Sequence of chain 1.E:
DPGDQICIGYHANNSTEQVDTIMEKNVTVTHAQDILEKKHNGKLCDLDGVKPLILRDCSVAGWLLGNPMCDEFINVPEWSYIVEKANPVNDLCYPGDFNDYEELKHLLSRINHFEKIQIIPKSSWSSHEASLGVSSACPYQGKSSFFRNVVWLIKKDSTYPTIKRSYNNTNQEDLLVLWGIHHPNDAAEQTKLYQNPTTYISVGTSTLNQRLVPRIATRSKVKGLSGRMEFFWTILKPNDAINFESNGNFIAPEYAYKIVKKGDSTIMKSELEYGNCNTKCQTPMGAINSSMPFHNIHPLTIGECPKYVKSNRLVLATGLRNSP

This small molecule binds to this protein.
Small molecule (SMILES): CC(=O)N[C@H]1[C@H](O[C@H]2[C@H](O)[C@@H](NC(C)=O)CO[C@@H]2CO)O[C@H](CO)[C@@H](O[C@@H]2O[C@H](CO)[C@@H](O)[C@H](O)[C@@H]2O)[C@@H]1O

Sequence of chain 1.A:
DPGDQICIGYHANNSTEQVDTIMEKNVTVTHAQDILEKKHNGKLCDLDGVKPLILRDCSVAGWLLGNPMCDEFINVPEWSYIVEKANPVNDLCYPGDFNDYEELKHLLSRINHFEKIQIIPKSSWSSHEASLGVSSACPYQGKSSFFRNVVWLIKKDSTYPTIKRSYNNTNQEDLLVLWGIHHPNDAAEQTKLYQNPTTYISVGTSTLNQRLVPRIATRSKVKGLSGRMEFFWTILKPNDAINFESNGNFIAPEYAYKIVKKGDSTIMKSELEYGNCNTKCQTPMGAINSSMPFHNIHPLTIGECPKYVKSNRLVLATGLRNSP

Binding-site contacts:
Ligand atom C8 contacts residue ASP241 of chain 1.A at 3.6 Å.
Ligand atom C8 contacts residue SER221 of chain 1.E at 4.1 Å.
Ligand atom O7 contacts residue ASN240 of chain 1.A at 4.0 Å.
Ligand atom N2 contacts residue ASN240 of chain 1.A at 2.5 Å (h-bond).
Ligand atom C7 contacts residue ASN240 of chain 1.A at 3.1 Å.
Ligand atom C1 contacts residue ASN169 of chain 1.A at 1.5 Å.
Ligand atom O5 contacts residue ASN240 of chain 1.A at 4.3 Å.
Ligand atom C1 contacts residue ASN240 of chain 1.A at 3.7 Å.
Ligand atom C4 contacts residue ASN240 of chain 1.A at 4.4 Å.
Ligand atom C3 contacts residue ASN240 of chain 1.A at 4.4 Å.
Ligand atom C8 contacts residue ASN240 of chain 1.A at 3.0 Å.
Ligand atom C8 contacts residue ALA242 of chain 1.A at 3.6 Å (hydrophobic).
Ligand atom C5 contacts residue ASN240 of chain 1.A at 3.4 Å.
Ligand atom C6 contacts residue ASN240 of chain 1.A at 3.1 Å.
Ligand atom C2 contacts residue ASN240 of chain 1.A at 3.6 Å.
Ligand atom O7 contacts residue ASN169 of chain 1.A at 3.5 Å (h-bond).
Ligand atom C7 contacts residue ASN169 of chain 1.A at 3.7 Å.
Ligand atom C3 contacts residue ASN169 of chain 1.A at 3.7 Å.
Ligand atom C4 contacts residue ASN169 of chain 1.A at 4.2 Å.
Ligand atom C6 contacts residue THR171 of chain 1.A at 4.4 Å.
Ligand atom C7 contacts residue ASP241 of chain 1.A at 4.2 Å.
Ligand atom O4 contacts residue ASN240 of chain 1.A at 4.2 Å.
Ligand atom N2 contacts residue ASN169 of chain 1.A at 3.2 Å (h-bond).
Ligand atom O7 contacts residue ALA242 of chain 1.A at 3.5 Å.
Ligand atom C2 contacts residue ASN169 of chain 1.A at 2.4 Å.
Ligand atom C5 contacts residue ASN169 of chain 1.A at 3.7 Å.
Ligand atom O5 contacts residue THR171 of chain 1.A at 4.1 Å.
Ligand atom N2 contacts residue ASP241 of chain 1.A at 4.5 Å.
Ligand atom C7 contacts residue ALA242 of chain 1.A at 3.9 Å (hydrophobic).
Ligand atom O3 contacts residue ASN169 of chain 1.A at 4.2 Å.
Ligand atom O5 contacts residue ASN169 of chain 1.A at 2.4 Å (h-bond).